Binding-site contacts:
Ligand atom N1A contacts residue LEU220 of chain 10.A at 3.3 Å.
Ligand atom CM6 contacts residue ILE119 of chain 10.A at 4.0 Å (hydrophobic).
Ligand atom CM2 contacts residue PHE147 of chain 10.A at 3.8 Å (hydrophobic).
Ligand atom CM6 contacts residue ILE95 of chain 10.A at 3.9 Å (hydrophobic).
Ligand atom F3 contacts residue ALA169 of chain 10.A at 3.7 Å.
Ligand atom C4 contacts residue ILE217 of chain 10.A at 4.0 Å (hydrophobic).
Ligand atom O1B contacts residue ILE119 of chain 10.A at 3.9 Å.
Ligand atom C5B contacts residue ILE119 of chain 10.A at 3.9 Å (hydrophobic).
Ligand atom C2A contacts residue LEU220 of chain 10.A at 3.8 Å (hydrophobic).
Ligand atom N1A contacts residue ILE119 of chain 10.A at 3.8 Å.
Ligand atom F1 contacts residue VAL171 of chain 10.A at 3.8 Å.
Ligand atom C4 contacts residue TYR193 of chain 10.A at 3.9 Å (hydrophobic).
Ligand atom F2 contacts residue PHE147 of chain 10.A at 3.8 Å.
Ligand atom C6B contacts residue ILE95 of chain 10.A at 4.0 Å (hydrophobic).
Ligand atom N2 contacts residue PHE115 of chain 10.A at 3.7 Å.
Ligand atom O1A contacts residue LEU220 of chain 10.A at 3.4 Å.
Ligand atom F1 contacts residue MET182 of chain 10.A at 3.2 Å.
Ligand atom CM2 contacts residue ILE184 of chain 10.A at 3.8 Å (hydrophobic).
Ligand atom N2 contacts residue THR97 of chain 10.A at 3.8 Å.
Ligand atom CM6 contacts residue TRP93 of chain 10.A at 3.7 Å (hydrophobic).
Ligand atom O1 contacts residue THR97 of chain 10.A at 3.8 Å.
Ligand atom CM2 contacts residue ILE95 of chain 10.A at 4.0 Å (hydrophobic).
Ligand atom C3B contacts residue ILE184 of chain 10.A at 3.5 Å (hydrophobic).
Ligand atom C1B contacts residue ILE95 of chain 10.A at 3.6 Å (hydrophobic).
Ligand atom O1 contacts residue PHE115 of chain 10.A at 3.4 Å.
Ligand atom C6B contacts residue ILE119 of chain 10.A at 3.8 Å (hydrophobic).
Ligand atom F2 contacts residue ALA145 of chain 10.A at 2.8 Å.
Ligand atom C2B contacts residue ILE95 of chain 10.A at 3.8 Å (hydrophobic).
Ligand atom C5 contacts residue TYR193 of chain 10.A at 4.0 Å (hydrophobic).
Ligand atom C1C contacts residue TYR193 of chain 10.A at 3.9 Å (hydrophobic).
Ligand atom F3 contacts residue VAL24 of chain 10.C at 3.3 Å.
Ligand atom CM2 contacts residue ILE217 of chain 10.A at 3.4 Å (hydrophobic).
Ligand atom F2 contacts residue ALA169 of chain 10.A at 3.6 Å.
Ligand atom N3A contacts residue PHE147 of chain 10.A at 3.9 Å.
Ligand atom F2 contacts residue VAL171 of chain 10.A at 3.9 Å.
Ligand atom F3 contacts residue PHE147 of chain 10.A at 3.5 Å.
Ligand atom C2B contacts residue ILE184 of chain 10.A at 3.8 Å (hydrophobic).
Ligand atom N3A contacts residue ILE184 of chain 10.A at 3.9 Å.
Ligand atom O1A contacts residue ILE121 of chain 10.A at 3.8 Å.
Ligand atom C3A contacts residue LEU220 of chain 10.A at 4.0 Å (hydrophobic).

Sequence of chain 10.C:
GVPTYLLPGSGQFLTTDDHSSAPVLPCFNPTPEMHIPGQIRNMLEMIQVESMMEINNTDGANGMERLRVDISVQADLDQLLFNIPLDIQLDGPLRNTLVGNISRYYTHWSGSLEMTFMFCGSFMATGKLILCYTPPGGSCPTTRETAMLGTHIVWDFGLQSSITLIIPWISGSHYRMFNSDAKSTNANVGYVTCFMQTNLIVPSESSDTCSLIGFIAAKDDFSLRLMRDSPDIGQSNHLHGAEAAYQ

This protein binds this small molecule.
Small molecule (SMILES): Cc1cc(CCCOc2c(C)cc(-c3noc(C(F)(F)F)n3)cc2C)on1

Sequence of chain 6.C:
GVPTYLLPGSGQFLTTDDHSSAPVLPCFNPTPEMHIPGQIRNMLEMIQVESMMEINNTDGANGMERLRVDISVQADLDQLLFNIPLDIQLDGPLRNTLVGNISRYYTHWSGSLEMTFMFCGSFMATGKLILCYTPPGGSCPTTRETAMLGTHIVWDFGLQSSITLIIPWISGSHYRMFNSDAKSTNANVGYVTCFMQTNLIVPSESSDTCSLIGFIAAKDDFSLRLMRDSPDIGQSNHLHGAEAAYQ

Sequence of chain 10.A:
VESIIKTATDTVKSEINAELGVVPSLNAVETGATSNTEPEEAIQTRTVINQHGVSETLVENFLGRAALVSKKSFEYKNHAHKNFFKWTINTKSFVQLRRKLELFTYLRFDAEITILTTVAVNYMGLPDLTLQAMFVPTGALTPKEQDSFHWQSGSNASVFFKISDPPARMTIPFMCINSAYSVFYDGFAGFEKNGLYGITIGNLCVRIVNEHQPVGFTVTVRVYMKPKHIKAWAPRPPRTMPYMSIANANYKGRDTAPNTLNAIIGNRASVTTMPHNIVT